Binding-site contacts:
Ligand atom N2 contacts residue VAL332 of chain 1.D at 3.9 Å.
Ligand atom C4 contacts residue ASN28 of chain 1.D at 4.2 Å.
Ligand atom C1 contacts residue ASN28 of chain 1.D at 1.4 Å.
Ligand atom N2 contacts residue ASN28 of chain 1.D at 2.9 Å (h-bond).
Ligand atom O7 contacts residue ASN28 of chain 1.D at 4.4 Å.
Ligand atom C5 contacts residue ASN28 of chain 1.D at 3.7 Å.
Ligand atom C7 contacts residue ASN28 of chain 1.D at 3.5 Å.
Ligand atom C2 contacts residue ASN28 of chain 1.D at 2.4 Å.
Ligand atom O6 contacts residue HIS31 of chain 1.D at 2.6 Å (h-bond).
Ligand atom O5 contacts residue THR30 of chain 1.D at 4.0 Å.
Ligand atom C5 contacts residue HIS31 of chain 1.D at 4.4 Å.
Ligand atom O7 contacts residue VAL332 of chain 1.D at 3.5 Å.
Ligand atom C8 contacts residue ASN28 of chain 1.D at 3.9 Å.
Ligand atom C1 contacts residue THR30 of chain 1.D at 4.2 Å.
Ligand atom C5 contacts residue THR30 of chain 1.D at 4.1 Å.
Ligand atom C7 contacts residue VAL332 of chain 1.D at 3.8 Å (hydrophobic).
Ligand atom C6 contacts residue THR30 of chain 1.D at 4.1 Å.
Ligand atom O5 contacts residue ASN28 of chain 1.D at 2.4 Å (h-bond).
Ligand atom O5 contacts residue HIS31 of chain 1.D at 3.8 Å.
Ligand atom C6 contacts residue HIS31 of chain 1.D at 3.9 Å.
Ligand atom C3 contacts residue ASN28 of chain 1.D at 3.8 Å.
Ligand atom O6 contacts residue THR30 of chain 1.D at 4.5 Å.

Sequence of chain 1.D:
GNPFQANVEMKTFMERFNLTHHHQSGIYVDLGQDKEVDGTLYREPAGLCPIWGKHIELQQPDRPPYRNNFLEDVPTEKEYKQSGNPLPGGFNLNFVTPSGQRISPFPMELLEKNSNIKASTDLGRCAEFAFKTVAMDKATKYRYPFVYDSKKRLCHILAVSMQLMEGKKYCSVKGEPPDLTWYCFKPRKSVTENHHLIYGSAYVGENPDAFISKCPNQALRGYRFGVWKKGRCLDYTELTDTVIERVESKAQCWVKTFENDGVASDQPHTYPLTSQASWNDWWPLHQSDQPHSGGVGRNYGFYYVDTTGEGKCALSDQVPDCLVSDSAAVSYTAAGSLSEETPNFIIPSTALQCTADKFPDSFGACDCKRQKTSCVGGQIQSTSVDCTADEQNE

The protein below binds the small molecule below.
Small molecule (SMILES): CC(=O)N[C@@H]1[C@@H](O)[C@H](O)[C@@H](CO)O[C@H]1O